A small-molecule ligand and the protein it binds are described below.
Small molecule (SMILES): CC(=O)N[C@H]1[C@H](O[C@H]2[C@H](O)[C@@H](NC(C)=O)CO[C@@H]2CO)O[C@H](CO)[C@@H](O)[C@@H]1O

Sequence of chain 1.A:
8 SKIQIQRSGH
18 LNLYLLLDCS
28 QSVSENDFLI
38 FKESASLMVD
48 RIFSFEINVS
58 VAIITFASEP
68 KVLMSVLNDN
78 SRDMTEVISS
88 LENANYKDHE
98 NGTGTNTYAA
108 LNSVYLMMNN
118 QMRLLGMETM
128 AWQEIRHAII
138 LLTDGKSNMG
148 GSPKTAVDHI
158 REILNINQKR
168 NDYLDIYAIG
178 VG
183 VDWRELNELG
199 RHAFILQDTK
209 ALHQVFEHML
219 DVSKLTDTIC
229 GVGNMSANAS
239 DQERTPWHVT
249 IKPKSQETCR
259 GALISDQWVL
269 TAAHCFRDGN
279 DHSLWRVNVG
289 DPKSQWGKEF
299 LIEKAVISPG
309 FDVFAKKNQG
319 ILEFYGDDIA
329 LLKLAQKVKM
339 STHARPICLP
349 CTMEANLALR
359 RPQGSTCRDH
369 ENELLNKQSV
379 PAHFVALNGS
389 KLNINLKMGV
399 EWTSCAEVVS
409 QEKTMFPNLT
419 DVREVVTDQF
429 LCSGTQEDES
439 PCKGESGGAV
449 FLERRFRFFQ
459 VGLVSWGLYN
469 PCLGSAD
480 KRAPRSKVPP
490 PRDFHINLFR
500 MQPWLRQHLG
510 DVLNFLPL

Binding-site contacts:
Ligand atom O5 contacts residue ASN386 of chain 1.A at 2.4 Å (h-bond).
Ligand atom N2 contacts residue ASN386 of chain 1.A at 2.8 Å (h-bond).
Ligand atom O5 contacts residue SER388 of chain 1.A at 4.1 Å.
Ligand atom C3 contacts residue ASN386 of chain 1.A at 3.7 Å.
Ligand atom C6 contacts residue LEU390 of chain 1.A at 4.2 Å (hydrophobic).
Ligand atom C5 contacts residue SER388 of chain 1.A at 4.2 Å.
Ligand atom O7 contacts residue LEU390 of chain 1.A at 4.1 Å.
Ligand atom C2 contacts residue SER388 of chain 1.A at 4.5 Å.
Ligand atom O6 contacts residue ARG481 of chain 1.A at 3.4 Å.
Ligand atom C8 contacts residue GLU437 of chain 1.A at 4.0 Å.
Ligand atom C1 contacts residue SER388 of chain 1.A at 3.5 Å.
Ligand atom C2 contacts residue ASN386 of chain 1.A at 2.3 Å.
Ligand atom C5 contacts residue ASN386 of chain 1.A at 3.6 Å.
Ligand atom C1 contacts residue ASN386 of chain 1.A at 1.4 Å.
Ligand atom C7 contacts residue ASN386 of chain 1.A at 3.3 Å.
Ligand atom C6 contacts residue ARG481 of chain 1.A at 4.3 Å.
Ligand atom O7 contacts residue ASN386 of chain 1.A at 2.9 Å (h-bond).
Ligand atom C4 contacts residue ASN386 of chain 1.A at 4.1 Å.